Sequence of chain 1.A:
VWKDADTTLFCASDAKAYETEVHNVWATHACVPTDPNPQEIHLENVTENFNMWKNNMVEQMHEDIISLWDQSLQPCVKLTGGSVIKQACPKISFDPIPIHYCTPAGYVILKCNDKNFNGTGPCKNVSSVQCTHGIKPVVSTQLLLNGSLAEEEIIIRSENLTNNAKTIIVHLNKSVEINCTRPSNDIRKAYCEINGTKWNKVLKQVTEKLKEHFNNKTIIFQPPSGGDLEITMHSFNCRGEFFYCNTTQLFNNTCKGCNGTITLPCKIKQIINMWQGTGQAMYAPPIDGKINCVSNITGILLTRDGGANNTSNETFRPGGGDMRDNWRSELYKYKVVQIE

Binding-site contacts:
Ligand atom O3 contacts residue LYS117 of chain 1.A at 3.8 Å.
Ligand atom O6 contacts residue ASN115 of chain 1.A at 3.9 Å.
Ligand atom C2 contacts residue ASN127 of chain 1.A at 2.5 Å.
Ligand atom N2 contacts residue ASN127 of chain 1.A at 3.5 Å (h-bond).
Ligand atom C7 contacts residue ASN127 of chain 1.A at 3.9 Å.
Ligand atom O7 contacts residue ASN127 of chain 1.A at 3.6 Å (h-bond).
Ligand atom C6 contacts residue ASN115 of chain 1.A at 4.4 Å.
Ligand atom O3 contacts residue ASN115 of chain 1.A at 4.2 Å.
Ligand atom C3 contacts residue ASN127 of chain 1.A at 3.5 Å.
Ligand atom O5 contacts residue ASN127 of chain 1.A at 2.4 Å (h-bond).
Ligand atom C5 contacts residue ASN127 of chain 1.A at 3.7 Å.
Ligand atom O3 contacts residue ASN127 of chain 1.A at 3.5 Å (h-bond).
Ligand atom C1 contacts residue ASN115 of chain 1.A at 4.1 Å.
Ligand atom C1 contacts residue ASN127 of chain 1.A at 1.5 Å.
Ligand atom O5 contacts residue ASN115 of chain 1.A at 3.4 Å.
Ligand atom O6 contacts residue GLU42 of chain 1.A at 3.5 Å (salt-bridge).
Ligand atom C4 contacts residue ASN127 of chain 1.A at 4.2 Å.

The protein below binds the small molecule below.
Small molecule (SMILES): CC(=O)N[C@@H]1[C@@H](O)[C@H](O)[C@@H](CO)O[C@H]1O